Sequence of chain 1.A:
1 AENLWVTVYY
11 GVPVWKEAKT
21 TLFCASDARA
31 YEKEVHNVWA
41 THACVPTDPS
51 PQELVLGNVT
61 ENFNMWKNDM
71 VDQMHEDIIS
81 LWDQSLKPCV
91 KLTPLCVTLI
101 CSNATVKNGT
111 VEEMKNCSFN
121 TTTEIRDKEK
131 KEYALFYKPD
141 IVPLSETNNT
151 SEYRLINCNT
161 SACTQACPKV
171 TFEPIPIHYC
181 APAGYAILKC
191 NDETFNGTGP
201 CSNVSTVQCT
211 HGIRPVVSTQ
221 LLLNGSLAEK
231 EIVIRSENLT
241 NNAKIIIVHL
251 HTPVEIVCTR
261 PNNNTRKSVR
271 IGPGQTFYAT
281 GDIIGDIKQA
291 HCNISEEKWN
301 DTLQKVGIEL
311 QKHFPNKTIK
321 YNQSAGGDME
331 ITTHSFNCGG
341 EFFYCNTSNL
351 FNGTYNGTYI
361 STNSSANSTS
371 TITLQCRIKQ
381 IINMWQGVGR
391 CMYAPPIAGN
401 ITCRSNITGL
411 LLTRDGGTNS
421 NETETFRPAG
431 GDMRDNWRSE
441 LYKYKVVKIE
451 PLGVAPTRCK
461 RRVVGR

This protein binds this small molecule.
Small molecule (SMILES): CC(=O)N[C@H]1[C@H](O[C@H]2[C@H](O)[C@@H](NC(C)=O)CO[C@@H]2CO)O[C@H](CO)[C@@H](O[C@@H]2O[C@H](CO)[C@@H](O)[C@H](O)[C@@H]2O)[C@@H]1O

Binding-site contacts:
Ligand atom C2 contacts residue GLY353 of chain 1.A at 3.2 Å.
Ligand atom C3 contacts residue ASN300 of chain 1.A at 3.8 Å.
Ligand atom O6 contacts residue ASN363 of chain 1.A at 3.9 Å.
Ligand atom C5 contacts residue TYR355 of chain 1.A at 3.8 Å (hydrophobic).
Ligand atom C1 contacts residue TYR355 of chain 1.A at 3.8 Å (hydrophobic).
Ligand atom C1 contacts residue GLU296 of chain 1.A at 3.6 Å.
Ligand atom O7 contacts residue ASN300 of chain 1.A at 3.5 Å (h-bond).
Ligand atom O7 contacts residue GLY353 of chain 1.A at 3.0 Å (h-bond).
Ligand atom O5 contacts residue ASN300 of chain 1.A at 2.3 Å (h-bond).
Ligand atom O3 contacts residue THR354 of chain 1.A at 3.5 Å.
Ligand atom O5 contacts residue GLU296 of chain 1.A at 3.4 Å (salt-bridge).
Ligand atom C5 contacts residue ASN300 of chain 1.A at 3.6 Å.
Ligand atom C8 contacts residue THR354 of chain 1.A at 3.4 Å.
Ligand atom C8 contacts residue GLY353 of chain 1.A at 3.4 Å.
Ligand atom O5 contacts residue ASN363 of chain 1.A at 3.3 Å (h-bond).
Ligand atom N2 contacts residue ASN300 of chain 1.A at 2.9 Å (h-bond).
Ligand atom C1 contacts residue ASN363 of chain 1.A at 3.8 Å.
Ligand atom C8 contacts residue ASN300 of chain 1.A at 3.4 Å.
Ligand atom O3 contacts residue GLY353 of chain 1.A at 2.6 Å (h-bond).
Ligand atom O3 contacts residue TYR355 of chain 1.A at 2.8 Å (h-bond).
Ligand atom C7 contacts residue THR354 of chain 1.A at 3.4 Å.
Ligand atom C8 contacts residue ILE360 of chain 1.A at 3.6 Å (hydrophobic).
Ligand atom C7 contacts residue ILE360 of chain 1.A at 3.8 Å (hydrophobic).
Ligand atom C1 contacts residue ASN300 of chain 1.A at 1.4 Å.
Ligand atom O4 contacts residue ASN363 of chain 1.A at 3.1 Å (h-bond).
Ligand atom C3 contacts residue ASN363 of chain 1.A at 3.4 Å.
Ligand atom O7 contacts residue ASN352 of chain 1.A at 3.5 Å (h-bond).
Ligand atom C7 contacts residue GLY353 of chain 1.A at 3.6 Å.
Ligand atom N2 contacts residue ILE360 of chain 1.A at 3.3 Å.
Ligand atom C2 contacts residue ASN300 of chain 1.A at 2.5 Å.
Ligand atom C4 contacts residue GLY353 of chain 1.A at 3.9 Å.
Ligand atom N2 contacts residue GLY353 of chain 1.A at 3.6 Å.
Ligand atom C5 contacts residue ASN363 of chain 1.A at 3.7 Å.
Ligand atom C4 contacts residue ASN363 of chain 1.A at 3.6 Å.
Ligand atom C3 contacts residue GLY353 of chain 1.A at 3.4 Å.
Ligand atom O7 contacts residue THR354 of chain 1.A at 3.2 Å (h-bond).
Ligand atom O6 contacts residue TYR355 of chain 1.A at 3.6 Å.
Ligand atom C8 contacts residue LEU303 of chain 1.A at 3.6 Å (hydrophobic).
Ligand atom O3 contacts residue ILE360 of chain 1.A at 4.0 Å.
Ligand atom C7 contacts residue ASN300 of chain 1.A at 3.3 Å.